Sequence of chain 1.C:
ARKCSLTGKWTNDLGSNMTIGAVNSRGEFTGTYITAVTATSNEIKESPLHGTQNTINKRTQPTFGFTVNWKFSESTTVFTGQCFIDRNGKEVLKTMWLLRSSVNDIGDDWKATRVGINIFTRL

Binding-site contacts:
Ligand atom C5 contacts residue LEU123 of chain 1.C at 4.1 Å (hydrophobic).
Ligand atom O6 contacts residue LYS9 of chain 1.C at 3.3 Å (salt-bridge).
Ligand atom C1 contacts residue LEU123 of chain 1.C at 4.1 Å (hydrophobic).
Ligand atom C8 contacts residue ASN17 of chain 1.C at 4.1 Å.
Ligand atom C8 contacts residue GLY15 of chain 1.C at 3.5 Å.
Ligand atom O7 contacts residue ILE34 of chain 1.C at 3.5 Å.
Ligand atom O6 contacts residue LEU123 of chain 1.C at 3.7 Å.
Ligand atom C3 contacts residue ASN17 of chain 1.C at 3.6 Å.
Ligand atom C1 contacts residue ASN17 of chain 1.C at 1.6 Å.
Ligand atom C8 contacts residue THR35 of chain 1.C at 3.8 Å.
Ligand atom C4 contacts residue ASN17 of chain 1.C at 4.2 Å.
Ligand atom C7 contacts residue GLY15 of chain 1.C at 4.1 Å.
Ligand atom C8 contacts residue ALA36 of chain 1.C at 4.1 Å (hydrophobic).
Ligand atom C7 contacts residue ILE34 of chain 1.C at 3.9 Å (hydrophobic).
Ligand atom N2 contacts residue ILE34 of chain 1.C at 4.4 Å.
Ligand atom C6 contacts residue LYS9 of chain 1.C at 4.3 Å.
Ligand atom C7 contacts residue ASN17 of chain 1.C at 3.1 Å.
Ligand atom C6 contacts residue LEU123 of chain 1.C at 3.6 Å (hydrophobic).
Ligand atom O5 contacts residue LEU123 of chain 1.C at 3.4 Å.
Ligand atom N2 contacts residue GLY15 of chain 1.C at 3.6 Å.
Ligand atom O5 contacts residue ASN17 of chain 1.C at 2.6 Å (h-bond).
Ligand atom O7 contacts residue ASN17 of chain 1.C at 3.6 Å.
Ligand atom O5 contacts residue LYS9 of chain 1.C at 4.0 Å.
Ligand atom C5 contacts residue ASN17 of chain 1.C at 3.8 Å.
Ligand atom C2 contacts residue ASN17 of chain 1.C at 2.1 Å.
Ligand atom N2 contacts residue ASN17 of chain 1.C at 2.3 Å (h-bond).
Ligand atom C8 contacts residue ILE34 of chain 1.C at 3.9 Å (hydrophobic).

This protein binds this small molecule.
Small molecule (SMILES): CC(=O)N[C@@H]1[C@@H](O)[C@H](O)[C@@H](CO)O[C@H]1O